Sequence of chain 1.B:
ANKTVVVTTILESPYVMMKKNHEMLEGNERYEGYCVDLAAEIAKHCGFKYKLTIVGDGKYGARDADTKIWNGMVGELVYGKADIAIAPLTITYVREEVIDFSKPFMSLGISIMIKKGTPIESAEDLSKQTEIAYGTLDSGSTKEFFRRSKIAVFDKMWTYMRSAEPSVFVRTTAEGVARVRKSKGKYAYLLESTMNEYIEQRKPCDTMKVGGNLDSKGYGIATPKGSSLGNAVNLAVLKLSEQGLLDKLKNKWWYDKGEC

The small molecule below binds the protein below.
Small molecule (SMILES): N[C@@H](CCC(=O)O)C(=O)O

Binding-site contacts:
Ligand atom CG contacts residue TYR61 of chain 1.B at 4.3 Å (hydrophobic).
Ligand atom CA contacts residue SER142 of chain 1.B at 3.4 Å.
Ligand atom CD contacts residue LEU138 of chain 1.B at 3.9 Å (hydrophobic).
Ligand atom N contacts residue THR91 of chain 1.B at 3.0 Å (h-bond).
Ligand atom OXT contacts residue ARG96 of chain 1.B at 2.7 Å (salt-bridge).
Ligand atom CD contacts residue THR143 of chain 1.B at 3.3 Å.
Ligand atom CD contacts residue GLU193 of chain 1.B at 3.9 Å.
Ligand atom OXT contacts residue SER142 of chain 1.B at 2.9 Å (h-bond).
Ligand atom C contacts residue ARG96 of chain 1.B at 3.4 Å.
Ligand atom OE1 contacts residue SER142 of chain 1.B at 3.3 Å (h-bond).
Ligand atom N contacts residue TYR61 of chain 1.B at 3.9 Å.
Ligand atom O contacts residue LEU90 of chain 1.B at 3.6 Å.
Ligand atom O contacts residue TYR61 of chain 1.B at 3.5 Å.
Ligand atom CG contacts residue LEU138 of chain 1.B at 3.6 Å (hydrophobic).
Ligand atom CA contacts residue TYR61 of chain 1.B at 4.0 Å (hydrophobic).
Ligand atom N contacts residue PRO89 of chain 1.B at 2.9 Å (h-bond).
Ligand atom O contacts residue THR91 of chain 1.B at 2.9 Å (h-bond).
Ligand atom O contacts residue ARG96 of chain 1.B at 2.8 Å (salt-bridge).
Ligand atom N contacts residue GLU193 of chain 1.B at 2.8 Å (salt-bridge).
Ligand atom CB contacts residue TYR61 of chain 1.B at 3.5 Å (hydrophobic).
Ligand atom CA contacts residue GLU193 of chain 1.B at 3.4 Å.
Ligand atom C contacts residue TYR61 of chain 1.B at 3.6 Å (hydrophobic).
Ligand atom OE2 contacts residue GLU193 of chain 1.B at 3.7 Å.
Ligand atom N contacts residue TYR220 of chain 1.B at 3.8 Å.
Ligand atom CB contacts residue LEU138 of chain 1.B at 3.9 Å (hydrophobic).
Ligand atom OE1 contacts residue THR143 of chain 1.B at 3.1 Å (h-bond).
Ligand atom CA contacts residue PRO89 of chain 1.B at 4.1 Å (hydrophobic).
Ligand atom N contacts residue SER142 of chain 1.B at 4.3 Å.
Ligand atom C contacts residue SER142 of chain 1.B at 3.5 Å.
Ligand atom OE1 contacts residue LEU138 of chain 1.B at 4.1 Å.
Ligand atom C contacts residue THR91 of chain 1.B at 3.8 Å.
Ligand atom CB contacts residue GLU193 of chain 1.B at 4.0 Å.
Ligand atom O contacts residue PRO89 of chain 1.B at 3.7 Å.
Ligand atom O contacts residue SER142 of chain 1.B at 4.1 Å.
Ligand atom OE2 contacts residue THR143 of chain 1.B at 2.6 Å (h-bond).
Ligand atom CA contacts residue THR91 of chain 1.B at 3.5 Å.
Ligand atom OXT contacts residue TYR61 of chain 1.B at 3.3 Å.
Ligand atom OXT contacts residue GLY141 of chain 1.B at 3.2 Å.
Ligand atom CG contacts residue GLU193 of chain 1.B at 3.5 Å.
Ligand atom OE1 contacts residue GLY141 of chain 1.B at 3.7 Å.